Binding-site contacts:
Ligand atom C2 contacts residue GLU132 of chain 1.D at 4.2 Å.
Ligand atom C1 contacts residue GLN115 of chain 1.D at 4.3 Å.
Ligand atom C6 contacts residue GLN115 of chain 1.D at 4.1 Å.
Ligand atom C5 contacts residue GLN115 of chain 1.D at 4.3 Å.
Ligand atom C5 contacts residue ASN165 of chain 1.D at 3.6 Å.
Ligand atom O5 contacts residue GLU132 of chain 1.D at 3.6 Å (salt-bridge).
Ligand atom C7 contacts residue ASN165 of chain 1.D at 3.6 Å.
Ligand atom C8 contacts residue ASN165 of chain 1.D at 3.7 Å.
Ligand atom C2 contacts residue ASN165 of chain 1.D at 2.5 Å.
Ligand atom C8 contacts residue ASN164 of chain 1.D at 3.9 Å.
Ligand atom O5 contacts residue ASN165 of chain 1.D at 2.4 Å (h-bond).
Ligand atom C3 contacts residue ASN165 of chain 1.D at 3.8 Å.
Ligand atom N2 contacts residue ASN165 of chain 1.D at 2.9 Å (h-bond).
Ligand atom O6 contacts residue GLN115 of chain 1.D at 3.1 Å (h-bond).
Ligand atom O5 contacts residue GLN115 of chain 1.D at 3.8 Å.
Ligand atom C1 contacts residue GLU132 of chain 1.D at 3.8 Å.
Ligand atom C1 contacts residue ASN165 of chain 1.D at 1.5 Å.
Ligand atom C4 contacts residue ASN165 of chain 1.D at 4.3 Å.

Sequence of chain 1.D:
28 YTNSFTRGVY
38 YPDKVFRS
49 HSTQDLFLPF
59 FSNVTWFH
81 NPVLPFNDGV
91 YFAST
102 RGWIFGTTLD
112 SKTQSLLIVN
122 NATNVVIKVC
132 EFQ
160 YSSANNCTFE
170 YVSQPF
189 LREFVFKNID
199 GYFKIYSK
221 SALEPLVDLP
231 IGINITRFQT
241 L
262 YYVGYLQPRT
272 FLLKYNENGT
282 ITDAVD

The small molecule below binds the protein below.
Small molecule (SMILES): CC(=O)N[C@H]1[C@H](O[C@H]2[C@H](O)[C@@H](NC(C)=O)CO[C@@H]2CO)O[C@H](CO)[C@@H](O[C@@H]2O[C@H](CO)[C@@H](O)[C@H](O)[C@@H]2O)[C@@H]1O